This small molecule binds to this protein.
Small molecule (SMILES): O=C(NCc1cccnc1)c1cc(-c2csc3c(=O)cc(N4CCNCC4)oc23)cc2c1OCCO2

Sequence of chain 1.A:
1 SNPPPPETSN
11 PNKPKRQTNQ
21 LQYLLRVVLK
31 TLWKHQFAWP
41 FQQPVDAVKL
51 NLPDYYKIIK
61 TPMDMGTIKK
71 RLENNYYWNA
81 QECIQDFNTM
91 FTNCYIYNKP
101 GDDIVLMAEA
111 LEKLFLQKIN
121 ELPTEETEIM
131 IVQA

Binding-site contacts:
Ligand atom S25 contacts residue VAL45 of chain 1.A at 3.6 Å.
Ligand atom C28 contacts residue PRO40 of chain 1.A at 4.0 Å (hydrophobic).
Ligand atom C09 contacts residue LEU50 of chain 1.A at 3.6 Å (hydrophobic).
Ligand atom O01 contacts residue GLN43 of chain 1.A at 3.1 Å (h-bond).
Ligand atom N13 contacts residue LEU50 of chain 1.A at 4.0 Å.
Ligand atom C06 contacts residue TRP39 of chain 1.A at 4.0 Å (hydrophobic).
Ligand atom O36 contacts residue ASN98 of chain 1.A at 2.7 Å (h-bond).
Ligand atom O01 contacts residue PRO40 of chain 1.A at 4.0 Å.
Ligand atom C07 contacts residue LEU50 of chain 1.A at 3.9 Å (hydrophobic).
Ligand atom O02 contacts residue TRP39 of chain 1.A at 3.5 Å.
Ligand atom C16 contacts residue TRP39 of chain 1.A at 3.8 Å (hydrophobic).
Ligand atom S25 contacts residue PHE41 of chain 1.A at 4.0 Å.
Ligand atom N35 contacts residue LEU52 of chain 1.A at 3.5 Å.
Ligand atom C27 contacts residue ILE104 of chain 1.A at 3.8 Å (hydrophobic).
Ligand atom C29 contacts residue PRO40 of chain 1.A at 3.3 Å (hydrophobic).
Ligand atom O36 contacts residue CYS94 of chain 1.A at 4.0 Å.
Ligand atom C10 contacts residue LEU50 of chain 1.A at 3.7 Å (hydrophobic).
Ligand atom C05 contacts residue PRO40 of chain 1.A at 3.7 Å (hydrophobic).
Ligand atom C34 contacts residue ASN98 of chain 1.A at 3.2 Å.
Ligand atom C23 contacts residue ASN98 of chain 1.A at 3.2 Å.
Ligand atom C08 contacts residue LEU50 of chain 1.A at 3.8 Å (hydrophobic).
Ligand atom C06 contacts residue LEU50 of chain 1.A at 4.1 Å (hydrophobic).
Ligand atom C11 contacts residue LEU50 of chain 1.A at 4.0 Å (hydrophobic).
Ligand atom C04 contacts residue GLN43 of chain 1.A at 3.5 Å.
Ligand atom C26 contacts residue ILE104 of chain 1.A at 3.8 Å (hydrophobic).
Ligand atom C29 contacts residue VAL45 of chain 1.A at 3.6 Å (hydrophobic).
Ligand atom C30 contacts residue LEU52 of chain 1.A at 3.9 Å (hydrophobic).
Ligand atom C33 contacts residue ASN98 of chain 1.A at 4.0 Å.
Ligand atom O36 contacts residue TYR97 of chain 1.A at 4.0 Å.
Ligand atom O21 contacts residue ILE104 of chain 1.A at 4.1 Å.
Ligand atom C09 contacts residue PRO40 of chain 1.A at 3.7 Å (hydrophobic).
Ligand atom C05 contacts residue LEU50 of chain 1.A at 4.0 Å (hydrophobic).
Ligand atom C10 contacts residue PRO40 of chain 1.A at 3.2 Å (hydrophobic).
Ligand atom C22 contacts residue ILE104 of chain 1.A at 4.0 Å (hydrophobic).
Ligand atom C08 contacts residue PRO40 of chain 1.A at 4.0 Å (hydrophobic).
Ligand atom C24 contacts residue LEU52 of chain 1.A at 4.0 Å (hydrophobic).
Ligand atom C28 contacts residue ILE104 of chain 1.A at 3.9 Å (hydrophobic).
Ligand atom C23 contacts residue ILE104 of chain 1.A at 4.0 Å (hydrophobic).
Ligand atom C34 contacts residue LEU52 of chain 1.A at 3.6 Å (hydrophobic).
Ligand atom C22 contacts residue ASN98 of chain 1.A at 3.4 Å.